Binding-site contacts:
Ligand atom O2 contacts residue DA1 of chain 1.JD at 3.4 Å (h-bond).
Ligand atom C2' contacts residue PRO204 of chain 1.AA at 4.0 Å (hydrophobic).
Ligand atom C4 contacts residue ASP202 of chain 1.AA at 3.0 Å.
Ligand atom C6 contacts residue PRO204 of chain 1.AA at 3.9 Å (hydrophobic).
Ligand atom C4 contacts residue VAL203 of chain 1.AA at 4.1 Å (hydrophobic).
Ligand atom C3' contacts residue DA1 of chain 1.JD at 2.6 Å.
Ligand atom C5 contacts residue PRO204 of chain 1.AA at 3.6 Å (hydrophobic).
Ligand atom C2 contacts residue DA1 of chain 1.JD at 4.2 Å.
Ligand atom N4 contacts residue VAL203 of chain 1.AA at 3.4 Å (h-bond).
Ligand atom N1 contacts residue PRO204 of chain 1.AA at 4.2 Å.
Ligand atom N3 contacts residue PRO204 of chain 1.AA at 4.0 Å.
Ligand atom C1' contacts residue DA1 of chain 1.JD at 3.9 Å.
Ligand atom C4 contacts residue PRO204 of chain 1.AA at 3.8 Å (hydrophobic).
Ligand atom C2 contacts residue PRO204 of chain 1.AA at 4.3 Å (hydrophobic).
Ligand atom O3' contacts residue DA1 of chain 1.JD at 1.6 Å.
Ligand atom C6 contacts residue ASP202 of chain 1.AA at 4.3 Å.
Ligand atom C5 contacts residue VAL203 of chain 1.AA at 3.8 Å (hydrophobic).
Ligand atom C4' contacts residue DA1 of chain 1.JD at 4.0 Å.
Ligand atom C5 contacts residue ASP202 of chain 1.AA at 3.1 Å.
Ligand atom C5' contacts residue PRO204 of chain 1.AA at 4.5 Å (hydrophobic).
Ligand atom N3 contacts residue ASP202 of chain 1.AA at 4.2 Å.
Ligand atom C2' contacts residue DA1 of chain 1.JD at 2.9 Å.
Ligand atom N4 contacts residue ASP202 of chain 1.AA at 2.4 Å (salt-bridge).
Ligand atom N4 contacts residue PRO204 of chain 1.AA at 4.2 Å.

The small molecule below binds the protein below.
Small molecule (SMILES): Nc1ccn([C@H]2C[C@H](O)[C@@H](COP(=O)(O)O)O2)c(=O)n1

Sequence of chain 1.AA:
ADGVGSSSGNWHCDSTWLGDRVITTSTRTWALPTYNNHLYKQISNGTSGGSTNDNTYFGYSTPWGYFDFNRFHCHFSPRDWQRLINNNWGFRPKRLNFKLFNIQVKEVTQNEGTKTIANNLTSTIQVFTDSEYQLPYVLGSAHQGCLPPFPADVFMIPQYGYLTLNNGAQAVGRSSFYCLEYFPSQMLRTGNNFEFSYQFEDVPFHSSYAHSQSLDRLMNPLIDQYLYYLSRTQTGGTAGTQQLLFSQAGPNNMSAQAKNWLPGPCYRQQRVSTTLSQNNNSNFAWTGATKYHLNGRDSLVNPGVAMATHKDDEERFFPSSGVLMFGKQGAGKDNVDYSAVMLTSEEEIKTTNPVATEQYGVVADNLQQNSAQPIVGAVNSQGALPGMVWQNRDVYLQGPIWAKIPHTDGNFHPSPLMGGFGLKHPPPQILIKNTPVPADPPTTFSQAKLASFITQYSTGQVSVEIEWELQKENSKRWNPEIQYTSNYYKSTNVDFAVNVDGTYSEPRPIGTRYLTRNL